A protein and the small-molecule ligand that binds it are described below.
Small molecule (SMILES): Nc1ccn([C@H]2C[C@H](O)[C@@H](CO[P](=O)(O)O[C@H]3C[C@H](n4cnc5c(N)ncnc54)O[C@@H]3CO[P](=O)(O)O[C@H]3C[C@H](n4cnc5c(N)ncnc54)O[C@@H]3CO[P](=O)(O)O[C@H]3C[C@H](n4cnc5c(N)ncnc54)O[C@@H]3COP(=O)(O)O)O2)c(=O)n1

Sequence of chain 60.B:
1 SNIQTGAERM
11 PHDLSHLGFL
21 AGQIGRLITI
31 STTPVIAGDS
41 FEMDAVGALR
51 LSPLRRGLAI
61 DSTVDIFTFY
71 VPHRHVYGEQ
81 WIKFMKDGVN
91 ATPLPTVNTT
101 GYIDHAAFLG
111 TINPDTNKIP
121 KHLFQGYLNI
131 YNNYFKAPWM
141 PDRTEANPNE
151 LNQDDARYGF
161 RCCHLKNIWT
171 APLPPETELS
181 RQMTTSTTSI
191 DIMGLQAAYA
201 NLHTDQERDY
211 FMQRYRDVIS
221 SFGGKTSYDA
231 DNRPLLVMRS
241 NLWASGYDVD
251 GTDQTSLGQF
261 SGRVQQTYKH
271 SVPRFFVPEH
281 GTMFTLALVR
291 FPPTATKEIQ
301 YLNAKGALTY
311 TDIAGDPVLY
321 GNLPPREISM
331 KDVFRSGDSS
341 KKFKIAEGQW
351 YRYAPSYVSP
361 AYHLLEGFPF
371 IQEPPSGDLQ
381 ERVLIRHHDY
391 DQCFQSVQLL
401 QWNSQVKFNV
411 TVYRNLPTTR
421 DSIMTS

Sequence of chain 19.D:
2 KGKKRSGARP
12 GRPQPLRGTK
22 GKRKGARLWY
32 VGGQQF

Sequence of chain 19.B:
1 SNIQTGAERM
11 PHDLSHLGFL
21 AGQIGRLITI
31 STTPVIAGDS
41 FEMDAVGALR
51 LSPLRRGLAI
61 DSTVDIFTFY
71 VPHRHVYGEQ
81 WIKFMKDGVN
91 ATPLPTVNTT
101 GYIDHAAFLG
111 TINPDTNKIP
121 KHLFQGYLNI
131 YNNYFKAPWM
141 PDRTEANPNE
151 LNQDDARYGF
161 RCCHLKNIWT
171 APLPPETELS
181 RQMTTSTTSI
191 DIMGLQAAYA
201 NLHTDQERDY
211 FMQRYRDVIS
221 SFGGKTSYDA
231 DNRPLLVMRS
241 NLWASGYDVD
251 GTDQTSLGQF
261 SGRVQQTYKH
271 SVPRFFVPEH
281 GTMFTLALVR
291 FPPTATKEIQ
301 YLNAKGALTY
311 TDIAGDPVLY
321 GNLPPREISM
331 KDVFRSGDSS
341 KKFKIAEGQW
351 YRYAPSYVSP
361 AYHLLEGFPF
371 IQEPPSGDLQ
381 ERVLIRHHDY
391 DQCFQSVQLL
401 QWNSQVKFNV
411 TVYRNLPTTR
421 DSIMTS

Binding-site contacts:
Ligand atom C5' contacts residue TYR31 of chain 19.D at 3.0 Å (hydrophobic).
Ligand atom OP1 contacts residue ARG28 of chain 19.D at 2.7 Å (salt-bridge).
Ligand atom OP1 contacts residue ARG420 of chain 20.B at 2.4 Å (salt-bridge).
Ligand atom N6 contacts residue ALA27 of chain 19.D at 3.2 Å (h-bond).
Ligand atom OP2 contacts residue ARG420 of chain 20.B at 3.4 Å (salt-bridge).
Ligand atom N7 contacts residue ALA27 of chain 19.D at 1.6 Å.
Ligand atom O5' contacts residue ARG28 of chain 19.D at 3.1 Å (salt-bridge).
Ligand atom N7 contacts residue GLY26 of chain 19.D at 2.7 Å.
Ligand atom P contacts residue GLU207 of chain 19.B at 3.4 Å.
Ligand atom O4' contacts residue GLY6 of chain 60.B at 2.9 Å.
Ligand atom P contacts residue TYR31 of chain 19.D at 3.5 Å.
Ligand atom O3' contacts residue THR5 of chain 60.B at 3.1 Å (h-bond).
Ligand atom C5' contacts residue ARG28 of chain 19.D at 2.8 Å.
Ligand atom O3' contacts residue GLY6 of chain 60.B at 2.3 Å (h-bond).
Ligand atom C5 contacts residue ALA7 of chain 60.B at 2.7 Å (hydrophobic).
Ligand atom C4' contacts residue ARG420 of chain 20.B at 3.4 Å.
Ligand atom C4' contacts residue THR5 of chain 60.B at 2.6 Å.
Ligand atom OP1 contacts residue PHE211 of chain 19.B at 2.1 Å.
Ligand atom O3' contacts residue TYR31 of chain 19.D at 3.2 Å (h-bond).
Ligand atom C5' contacts residue THR5 of chain 60.B at 3.1 Å.
Ligand atom O5' contacts residue ARG420 of chain 20.B at 2.9 Å (salt-bridge).
Ligand atom N9 contacts residue ALA27 of chain 19.D at 3.1 Å.
Ligand atom P contacts residue ARG420 of chain 20.B at 2.5 Å.
Ligand atom O3' contacts residue ARG420 of chain 20.B at 1.7 Å (salt-bridge).
Ligand atom C1' contacts residue GLY6 of chain 60.B at 2.9 Å.
Ligand atom C3' contacts residue THR5 of chain 60.B at 3.2 Å.
Ligand atom C5 contacts residue ALA27 of chain 19.D at 2.9 Å (hydrophobic).
Ligand atom P contacts residue ARG28 of chain 19.D at 3.4 Å.
Ligand atom O4' contacts residue ARG420 of chain 20.B at 3.2 Å (salt-bridge).
Ligand atom C3' contacts residue GLY6 of chain 60.B at 3.2 Å.
Ligand atom N6 contacts residue GLY26 of chain 19.D at 3.1 Å.
Ligand atom O5' contacts residue TYR31 of chain 19.D at 2.2 Å (h-bond).
Ligand atom N6 contacts residue ASP217 of chain 19.B at 2.8 Å (salt-bridge).
Ligand atom C8 contacts residue ALA27 of chain 19.D at 2.0 Å (hydrophobic).
Ligand atom C4' contacts residue GLY6 of chain 60.B at 3.1 Å.
Ligand atom C8 contacts residue ARG28 of chain 19.D at 3.1 Å.
Ligand atom OP2 contacts residue GLU207 of chain 19.B at 2.0 Å (salt-bridge).
Ligand atom C6 contacts residue ALA7 of chain 60.B at 2.7 Å (hydrophobic).
Ligand atom OP1 contacts residue THR418 of chain 20.B at 3.2 Å.
Ligand atom C5 contacts residue GLY26 of chain 19.D at 3.5 Å.

Sequence of chain 20.B:
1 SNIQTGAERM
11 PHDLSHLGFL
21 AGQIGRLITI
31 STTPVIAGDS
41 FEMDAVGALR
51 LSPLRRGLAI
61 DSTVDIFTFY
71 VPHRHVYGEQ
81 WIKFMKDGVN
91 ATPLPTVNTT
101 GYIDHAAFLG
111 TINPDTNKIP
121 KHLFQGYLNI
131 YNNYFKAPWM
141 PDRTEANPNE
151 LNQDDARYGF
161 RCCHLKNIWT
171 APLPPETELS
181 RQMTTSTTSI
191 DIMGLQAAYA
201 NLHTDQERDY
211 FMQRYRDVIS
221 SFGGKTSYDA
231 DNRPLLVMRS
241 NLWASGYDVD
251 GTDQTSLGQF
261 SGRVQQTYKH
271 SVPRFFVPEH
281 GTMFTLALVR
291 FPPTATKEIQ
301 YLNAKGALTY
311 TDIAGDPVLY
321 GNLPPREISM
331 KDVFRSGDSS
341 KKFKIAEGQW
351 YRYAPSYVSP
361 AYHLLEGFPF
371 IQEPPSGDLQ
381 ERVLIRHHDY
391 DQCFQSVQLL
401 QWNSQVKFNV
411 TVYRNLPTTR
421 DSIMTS